Sequence of chain 1.A:
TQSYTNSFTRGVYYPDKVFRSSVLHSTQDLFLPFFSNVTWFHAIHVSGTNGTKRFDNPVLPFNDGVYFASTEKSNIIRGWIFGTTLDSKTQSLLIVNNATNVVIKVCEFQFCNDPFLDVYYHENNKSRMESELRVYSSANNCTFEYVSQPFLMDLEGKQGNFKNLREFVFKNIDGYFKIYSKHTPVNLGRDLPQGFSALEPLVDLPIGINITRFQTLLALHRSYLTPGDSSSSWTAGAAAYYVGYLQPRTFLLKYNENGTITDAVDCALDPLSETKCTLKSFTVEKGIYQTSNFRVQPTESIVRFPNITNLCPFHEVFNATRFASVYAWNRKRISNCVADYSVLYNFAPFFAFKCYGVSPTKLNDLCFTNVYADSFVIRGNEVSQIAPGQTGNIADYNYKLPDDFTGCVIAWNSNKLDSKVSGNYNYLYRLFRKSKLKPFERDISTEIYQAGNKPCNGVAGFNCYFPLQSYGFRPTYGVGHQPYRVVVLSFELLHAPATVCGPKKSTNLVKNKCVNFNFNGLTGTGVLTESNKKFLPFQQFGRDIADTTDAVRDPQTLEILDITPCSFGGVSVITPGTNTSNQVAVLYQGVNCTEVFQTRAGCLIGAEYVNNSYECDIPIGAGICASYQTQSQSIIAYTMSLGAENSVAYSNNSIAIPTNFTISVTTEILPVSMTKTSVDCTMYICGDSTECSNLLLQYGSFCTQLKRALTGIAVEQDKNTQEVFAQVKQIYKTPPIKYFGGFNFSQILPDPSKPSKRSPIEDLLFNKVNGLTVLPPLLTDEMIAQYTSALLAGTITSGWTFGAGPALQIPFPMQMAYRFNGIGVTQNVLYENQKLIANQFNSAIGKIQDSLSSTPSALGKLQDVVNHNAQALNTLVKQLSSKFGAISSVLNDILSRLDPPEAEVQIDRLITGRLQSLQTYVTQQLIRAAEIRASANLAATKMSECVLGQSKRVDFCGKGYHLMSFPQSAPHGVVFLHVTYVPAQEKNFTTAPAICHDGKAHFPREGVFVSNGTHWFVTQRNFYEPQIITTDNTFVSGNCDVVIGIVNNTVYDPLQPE

Binding-site contacts:
Ligand atom C8 contacts residue GLN801 of chain 1.A at 4.5 Å.
Ligand atom O7 contacts residue ASN798 of chain 1.A at 4.0 Å.
Ligand atom N2 contacts residue ASN798 of chain 1.A at 2.8 Å (h-bond).
Ligand atom C1 contacts residue ASN798 of chain 1.A at 3.3 Å.
Ligand atom C8 contacts residue ASN798 of chain 1.A at 3.4 Å.
Ligand atom C1 contacts residue SER800 of chain 1.A at 4.5 Å.
Ligand atom C2 contacts residue ASN798 of chain 1.A at 3.5 Å.
Ligand atom O5 contacts residue SER800 of chain 1.A at 4.1 Å.
Ligand atom O7 contacts residue GLN801 of chain 1.A at 4.1 Å.
Ligand atom O6 contacts residue SER800 of chain 1.A at 4.5 Å.
Ligand atom O5 contacts residue ASN798 of chain 1.A at 4.1 Å.
Ligand atom C7 contacts residue ASN798 of chain 1.A at 3.2 Å.

This protein binds this small molecule.
Small molecule (SMILES): CC(=O)N[C@H]1[C@H](O[C@H]2[C@H](O)[C@@H](NC(C)=O)CO[C@@H]2CO)O[C@H](CO)[C@@H](O)[C@@H]1O